This protein binds this small molecule.
Small molecule (SMILES): Cn1cnc2nc(N)[nH]c(=O)c21

Binding-site contacts:
Ligand atom N10 contacts residue TYR248 of chain 1.H at 3.9 Å.
Ligand atom O7 contacts residue GLU250 of chain 1.H at 3.0 Å (salt-bridge).
Ligand atom C1 contacts residue ASP152 of chain 1.H at 3.2 Å.
Ligand atom C6 contacts residue TYR248 of chain 1.H at 3.8 Å (hydrophobic).
Ligand atom N4 contacts residue ASP152 of chain 1.H at 3.4 Å.
Ligand atom N2 contacts residue TYR248 of chain 1.H at 4.1 Å.
Ligand atom C3 contacts residue TYR248 of chain 1.H at 4.1 Å (hydrophobic).
Ligand atom N2 contacts residue ASP152 of chain 1.H at 4.0 Å.
Ligand atom C12 contacts residue TYR154 of chain 1.H at 3.4 Å (hydrophobic).
Ligand atom C9 contacts residue GLU250 of chain 1.H at 2.2 Å.
Ligand atom C6 contacts residue ASP152 of chain 1.H at 4.0 Å.
Ligand atom C9 contacts residue TYR154 of chain 1.H at 3.4 Å (hydrophobic).
Ligand atom N11 contacts residue VAL243 of chain 1.H at 4.2 Å.
Ligand atom O7 contacts residue TYR154 of chain 1.H at 3.8 Å.
Ligand atom C5 contacts residue TYR248 of chain 1.H at 3.8 Å (hydrophobic).
Ligand atom C5 contacts residue TYR154 of chain 1.H at 3.5 Å (hydrophobic).
Ligand atom N8 contacts residue GLU250 of chain 1.H at 1.3 Å (salt-bridge).
Ligand atom C6 contacts residue TYR154 of chain 1.H at 3.3 Å (hydrophobic).
Ligand atom N11 contacts residue TYR154 of chain 1.H at 3.5 Å.
Ligand atom N11 contacts residue PHE178 of chain 1.H at 4.1 Å.
Ligand atom C12 contacts residue TYR248 of chain 1.H at 4.0 Å (hydrophobic).
Ligand atom N10 contacts residue PHE241 of chain 1.H at 3.0 Å.
Ligand atom N10 contacts residue TYR154 of chain 1.H at 4.1 Å.
Ligand atom N11 contacts residue TYR248 of chain 1.H at 3.8 Å.
Ligand atom C5 contacts residue ASP152 of chain 1.H at 3.9 Å.
Ligand atom C9 contacts residue PHE241 of chain 1.H at 4.3 Å (hydrophobic).
Ligand atom N2 contacts residue TYR154 of chain 1.H at 4.1 Å.
Ligand atom O7 contacts residue TYR248 of chain 1.H at 4.1 Å.
Ligand atom O7 contacts residue ASP152 of chain 1.H at 3.7 Å.
Ligand atom C5 contacts residue GLU250 of chain 1.H at 3.9 Å.
Ligand atom N8 contacts residue TYR154 of chain 1.H at 3.1 Å.
Ligand atom N10 contacts residue GLU250 of chain 1.H at 2.5 Å (salt-bridge).
Ligand atom C3 contacts residue ASP152 of chain 1.H at 3.3 Å.
Ligand atom N4 contacts residue TYR154 of chain 1.H at 4.2 Å.
Ligand atom C12 contacts residue GLU250 of chain 1.H at 4.2 Å.
Ligand atom N8 contacts residue TYR248 of chain 1.H at 3.7 Å.
Ligand atom C9 contacts residue TYR248 of chain 1.H at 3.6 Å (hydrophobic).
Ligand atom N11 contacts residue GLU250 of chain 1.H at 3.6 Å (salt-bridge).
Ligand atom N4 contacts residue TYR248 of chain 1.H at 4.0 Å.
Ligand atom C6 contacts residue GLU250 of chain 1.H at 2.5 Å.

Sequence of chain 1.H:
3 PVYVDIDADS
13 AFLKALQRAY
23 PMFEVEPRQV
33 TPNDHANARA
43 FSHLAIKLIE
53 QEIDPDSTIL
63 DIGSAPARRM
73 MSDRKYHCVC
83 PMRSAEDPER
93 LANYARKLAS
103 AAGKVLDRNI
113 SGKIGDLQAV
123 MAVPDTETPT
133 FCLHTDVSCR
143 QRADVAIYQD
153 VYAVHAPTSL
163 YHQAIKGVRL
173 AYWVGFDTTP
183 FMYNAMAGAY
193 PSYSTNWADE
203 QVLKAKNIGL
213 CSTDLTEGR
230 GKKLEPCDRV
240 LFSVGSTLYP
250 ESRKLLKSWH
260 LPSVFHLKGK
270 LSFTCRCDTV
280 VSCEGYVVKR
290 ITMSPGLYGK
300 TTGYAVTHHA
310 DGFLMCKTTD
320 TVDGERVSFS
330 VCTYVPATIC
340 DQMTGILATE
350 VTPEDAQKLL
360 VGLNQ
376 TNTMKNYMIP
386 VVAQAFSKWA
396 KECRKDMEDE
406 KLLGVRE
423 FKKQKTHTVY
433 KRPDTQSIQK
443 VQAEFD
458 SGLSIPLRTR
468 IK